Sequence of chain 2.B:
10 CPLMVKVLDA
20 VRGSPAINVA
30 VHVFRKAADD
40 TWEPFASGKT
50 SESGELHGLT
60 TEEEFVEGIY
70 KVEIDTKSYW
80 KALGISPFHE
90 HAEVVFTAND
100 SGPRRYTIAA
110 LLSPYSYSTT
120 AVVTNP

Binding-site contacts:
Ligand atom C13 contacts residue ALA108 of chain 2.B at 4.1 Å (hydrophobic).
Ligand atom C02 contacts residue LYS15 of chain 2.B at 3.5 Å.
Ligand atom CL2 contacts residue LEU110 of chain 1.B at 3.9 Å.
Ligand atom C02 contacts residue LYS15 of chain 1.B at 4.0 Å.
Ligand atom O05 contacts residue ALA108 of chain 2.B at 3.3 Å.
Ligand atom CL3 contacts residue F521 of chain 2.D at 0.7 Å.
Ligand atom O01 contacts residue F521 of chain 2.D at 1.5 Å (h-bond).
Ligand atom O03 contacts residue ALA108 of chain 1.B at 4.1 Å.
Ligand atom O05 contacts residue F521 of chain 2.D at 1.7 Å.
Ligand atom O05 contacts residue LYS15 of chain 2.B at 4.1 Å.
Ligand atom C04 contacts residue F521 of chain 2.D at 0.8 Å.
Ligand atom C07 contacts residue F521 of chain 2.D at 0.7 Å.
Ligand atom CL3 contacts residue LEU17 of chain 2.B at 3.4 Å.
Ligand atom C10 contacts residue F521 of chain 2.D at 1.4 Å.
Ligand atom C02 contacts residue F521 of chain 2.D at 0.8 Å.
Ligand atom CL3 contacts residue LEU110 of chain 2.B at 4.0 Å.
Ligand atom CL3 contacts residue ALA108 of chain 2.B at 3.7 Å.
Ligand atom O01 contacts residue LYS15 of chain 2.B at 3.1 Å.
Ligand atom C04 contacts residue LYS15 of chain 2.B at 3.7 Å.
Ligand atom CL3 contacts residue ALA109 of chain 2.B at 3.4 Å.
Ligand atom CL1 contacts residue F521 of chain 2.D at 0.7 Å.
Ligand atom C13 contacts residue LEU17 of chain 2.B at 3.7 Å (hydrophobic).
Ligand atom C08 contacts residue F521 of chain 2.D at 0.5 Å.
Ligand atom C08 contacts residue ALA108 of chain 1.B at 3.9 Å (hydrophobic).
Ligand atom CL1 contacts residue LEU17 of chain 1.B at 4.0 Å.
Ligand atom CL1 contacts residue ALA108 of chain 1.B at 3.6 Å.
Ligand atom C06 contacts residue F521 of chain 2.D at 0.7 Å.
Ligand atom O03 contacts residue LEU17 of chain 2.B at 3.4 Å.
Ligand atom C12 contacts residue F521 of chain 2.D at 1.4 Å.
Ligand atom C13 contacts residue F521 of chain 2.D at 0.5 Å.
Ligand atom C07 contacts residue LEU17 of chain 1.B at 3.5 Å (hydrophobic).
Ligand atom C12 contacts residue LEU110 of chain 2.B at 4.1 Å (hydrophobic).
Ligand atom O03 contacts residue F521 of chain 2.D at 1.0 Å.
Ligand atom C06 contacts residue ALA108 of chain 2.B at 4.0 Å (hydrophobic).
Ligand atom C08 contacts residue LEU17 of chain 1.B at 4.1 Å (hydrophobic).
Ligand atom CL1 contacts residue LEU110 of chain 1.B at 3.5 Å.
Ligand atom O03 contacts residue LYS15 of chain 2.B at 3.9 Å.
Ligand atom CL2 contacts residue F521 of chain 2.D at 2.6 Å.
Ligand atom O01 contacts residue LYS15 of chain 1.B at 3.5 Å.
Ligand atom CL1 contacts residue ALA109 of chain 1.B at 3.2 Å.

Sequence of chain 1.B:
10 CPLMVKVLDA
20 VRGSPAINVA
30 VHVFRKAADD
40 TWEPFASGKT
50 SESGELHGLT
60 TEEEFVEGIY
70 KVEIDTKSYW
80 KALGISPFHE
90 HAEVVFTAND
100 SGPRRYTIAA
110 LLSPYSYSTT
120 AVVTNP

A small-molecule ligand and the protein it binds are described below.
Small molecule (SMILES): O=C(O)COc1cc(Cl)c(Cl)cc1Cl